The small molecule below binds the protein below.
Small molecule (SMILES): CC[C@H](C)[C@H](NC(=O)[C@H](CC1=NC=NC1)NC(=O)[C@H](CS)NC(=O)[C@H](CCC(=O)O)NC(=O)[C@@H]1CCCN1C(C)=O)C(=O)N[C@@H](CCC(=O)O)C(=O)N[C@@H](C)C(=O)N[C@@H](Cc1ccc(O)cc1)C(=O)N[C@@H](CC1=c2ccccc2=NC1)C(=O)N[C@@H](CS)C(=O)N[C@H](C=O)[C@@H](C)CC

Binding-site contacts:
Ligand atom CB contacts residue WHL1 of chain 1.N at 3.5 Å.
Ligand atom N contacts residue ASN103 of chain 1.C at 3.6 Å (h-bond).
Ligand atom O contacts residue NH21 of chain 1.M at 2.4 Å (h-bond).
Ligand atom O contacts residue NH21 of chain 1.M at 3.3 Å (h-bond).
Ligand atom OE1 contacts residue ARG56 of chain 1.C at 2.9 Å (salt-bridge).
Ligand atom CB contacts residue WHL1 of chain 1.N at 2.8 Å.
Ligand atom O contacts residue NH21 of chain 1.M at 3.6 Å (h-bond).
Ligand atom O contacts residue NH21 of chain 1.M at 2.8 Å (h-bond).
Ligand atom SG contacts residue ALA104 of chain 1.C at 3.5 Å.
Ligand atom C contacts residue ASN103 of chain 1.C at 3.3 Å.
Ligand atom CA contacts residue TRP122 of chain 1.C at 3.5 Å (hydrophobic).
Ligand atom CB contacts residue ASN103 of chain 1.C at 3.2 Å.
Ligand atom OE2 contacts residue WHL1 of chain 1.N at 2.9 Å (h-bond).
Ligand atom N contacts residue ALA104 of chain 1.C at 3.6 Å.
Ligand atom N contacts residue ASN103 of chain 1.C at 3.2 Å (h-bond).
Ligand atom N contacts residue HIS127 of chain 1.C at 3.2 Å (h-bond).
Ligand atom CD2 contacts residue MET62 of chain 1.C at 3.5 Å (hydrophobic).
Ligand atom C contacts residue NH21 of chain 1.M at 1.4 Å.
Ligand atom CA contacts residue NH21 of chain 1.M at 2.4 Å.
Ligand atom C contacts residue NH21 of chain 1.M at 3.2 Å.
Ligand atom SG contacts residue WHL1 of chain 1.N at 1.8 Å.
Ligand atom O contacts residue PHE61 of chain 1.C at 3.5 Å.
Ligand atom CG contacts residue GLN112 of chain 1.C at 3.6 Å.
Ligand atom CE1 contacts residue GLN64 of chain 1.C at 3.3 Å.
Ligand atom N contacts residue NH21 of chain 1.M at 2.6 Å (h-bond).
Ligand atom SG contacts residue GLY105 of chain 1.C at 3.2 Å (h-bond).
Ligand atom SG contacts residue ASN103 of chain 1.C at 3.2 Å (h-bond).
Ligand atom CD1 contacts residue TRP122 of chain 1.C at 3.5 Å (hydrophobic).
Ligand atom CA contacts residue ASN103 of chain 1.C at 3.2 Å.
Ligand atom CG contacts residue PHE61 of chain 1.C at 3.5 Å (hydrophobic).
Ligand atom CA contacts residue ALA104 of chain 1.C at 3.5 Å (hydrophobic).
Ligand atom CA contacts residue HIS127 of chain 1.C at 3.5 Å.
Ligand atom CB contacts residue NH21 of chain 1.M at 3.0 Å.
Ligand atom CB contacts residue PHE61 of chain 1.C at 3.5 Å (hydrophobic).
Ligand atom CB contacts residue HIS127 of chain 1.C at 3.3 Å.
Ligand atom NE2 contacts residue GLN64 of chain 1.C at 3.1 Å (h-bond).
Ligand atom C contacts residue NH21 of chain 1.M at 3.5 Å.
Ligand atom NE2 contacts residue MET62 of chain 1.C at 3.0 Å.
Ligand atom CD1 contacts residue PHE61 of chain 1.C at 3.5 Å (hydrophobic).
Ligand atom CA contacts residue WHL1 of chain 1.N at 3.4 Å.

Sequence of chain 1.C:
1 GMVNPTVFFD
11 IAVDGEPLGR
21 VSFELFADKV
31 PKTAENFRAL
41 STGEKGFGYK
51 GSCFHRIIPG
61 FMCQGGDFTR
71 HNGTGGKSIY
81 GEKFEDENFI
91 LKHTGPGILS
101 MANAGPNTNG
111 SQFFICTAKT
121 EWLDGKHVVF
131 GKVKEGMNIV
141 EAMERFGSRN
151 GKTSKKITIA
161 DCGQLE